This protein binds this small molecule.
Small molecule (SMILES): COc1cccc(Cc2nnc(-c3sc4ccccc4c3OC3CCNCC3)o2)c1

Binding-site contacts:
Ligand atom C10 contacts residue TYR81 of chain 1.C at 3.6 Å (hydrophobic).
Ligand atom C15 contacts residue TYR289 of chain 1.C at 3.5 Å (hydrophobic).
Ligand atom N2 contacts residue LEU384 of chain 1.C at 2.8 Å (h-bond).
Ligand atom C14 contacts residue TYR308 of chain 1.C at 3.5 Å (hydrophobic).
Ligand atom C18 contacts residue TYR308 of chain 1.C at 3.5 Å (hydrophobic).
Ligand atom C21 contacts residue VAL70 of chain 1.C at 3.5 Å (hydrophobic).
Ligand atom C17 contacts residue ALA340 of chain 1.C at 3.7 Å (hydrophobic).
Ligand atom C17 contacts residue ASN339 of chain 1.C at 3.6 Å.
Ligand atom C5 contacts residue TYR185 of chain 1.C at 3.7 Å (hydrophobic).
Ligand atom C21 contacts residue ASP72 of chain 1.C at 3.5 Å.
Ligand atom C4 contacts residue TYR185 of chain 1.C at 3.5 Å (hydrophobic).
Ligand atom C contacts residue PHE200 of chain 1.C at 3.7 Å (hydrophobic).
Ligand atom C12 contacts residue LEU384 of chain 1.C at 3.3 Å (hydrophobic).
Ligand atom C22 contacts residue PHE79 of chain 1.C at 3.3 Å (hydrophobic).
Ligand atom C13 contacts residue LEU383 of chain 1.C at 3.3 Å (hydrophobic).
Ligand atom C16 contacts residue SER309 of chain 1.C at 3.5 Å.
Ligand atom C11 contacts residue TYR81 of chain 1.C at 3.4 Å (hydrophobic).
Ligand atom C18 contacts residue ASN339 of chain 1.C at 3.7 Å.
Ligand atom C1 contacts residue PHE79 of chain 1.C at 3.4 Å (hydrophobic).
Ligand atom C10 contacts residue LEU384 of chain 1.C at 3.7 Å (hydrophobic).
Ligand atom C2 contacts residue PHE79 of chain 1.C at 3.6 Å (hydrophobic).
Ligand atom O contacts residue PHE77 of chain 1.C at 3.5 Å.
Ligand atom O1 contacts residue TYR185 of chain 1.C at 3.7 Å.
Ligand atom C9 contacts residue TYR289 of chain 1.C at 3.4 Å (hydrophobic).
Ligand atom C17 contacts residue LEU341 of chain 1.C at 3.7 Å (hydrophobic).
Ligand atom C21 contacts residue GLU71 of chain 1.C at 3.4 Å.
Ligand atom N contacts residue PHE79 of chain 1.C at 3.7 Å.
Ligand atom C11 contacts residue PHE79 of chain 1.C at 3.6 Å (hydrophobic).
Ligand atom C13 contacts residue LEU384 of chain 1.C at 3.3 Å (hydrophobic).
Ligand atom C3 contacts residue PHE79 of chain 1.C at 3.6 Å (hydrophobic).
Ligand atom C18 contacts residue ALA340 of chain 1.C at 3.6 Å (hydrophobic).
Ligand atom O contacts residue SER293 of chain 1.C at 2.9 Å (h-bond).
Ligand atom C12 contacts residue THR171 of chain 1.C at 3.4 Å.
Ligand atom C21 contacts residue PHE79 of chain 1.C at 3.5 Å (hydrophobic).
Ligand atom S contacts residue TYR185 of chain 1.C at 3.5 Å.
Ligand atom C15 contacts residue LEU341 of chain 1.C at 3.7 Å (hydrophobic).
Ligand atom C20 contacts residue GLU71 of chain 1.C at 3.7 Å.
Ligand atom C20 contacts residue PHE79 of chain 1.C at 3.4 Å (hydrophobic).
Ligand atom C13 contacts residue TYR289 of chain 1.C at 3.6 Å (hydrophobic).
Ligand atom C19 contacts residue TYR308 of chain 1.C at 3.4 Å (hydrophobic).

Sequence of chain 1.C:
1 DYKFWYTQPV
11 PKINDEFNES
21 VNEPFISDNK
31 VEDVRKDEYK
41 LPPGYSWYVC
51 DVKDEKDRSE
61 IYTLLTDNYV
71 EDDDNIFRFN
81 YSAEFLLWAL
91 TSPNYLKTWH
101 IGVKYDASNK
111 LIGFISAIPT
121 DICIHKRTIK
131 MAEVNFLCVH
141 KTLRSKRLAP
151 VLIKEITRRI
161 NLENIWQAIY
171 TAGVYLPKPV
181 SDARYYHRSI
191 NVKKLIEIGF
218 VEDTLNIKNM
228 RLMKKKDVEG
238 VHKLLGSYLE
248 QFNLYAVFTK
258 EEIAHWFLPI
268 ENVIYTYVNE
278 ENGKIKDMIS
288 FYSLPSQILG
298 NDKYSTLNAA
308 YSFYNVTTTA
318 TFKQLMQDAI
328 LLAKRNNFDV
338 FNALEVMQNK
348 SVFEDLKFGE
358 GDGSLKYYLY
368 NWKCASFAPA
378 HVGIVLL